Binding-site contacts:
Ligand atom C15 contacts residue VAL730 of chain 1.A at 4.1 Å (hydrophobic).
Ligand atom C21 contacts residue LEU724 of chain 1.A at 3.7 Å (hydrophobic).
Ligand atom C26 contacts residue LEU724 of chain 1.A at 4.3 Å (hydrophobic).
Ligand atom C3 contacts residue PHE754 of chain 1.A at 4.0 Å (hydrophobic).
Ligand atom C1 contacts residue PHE754 of chain 1.A at 4.1 Å (hydrophobic).
Ligand atom C5 contacts residue GLU734 of chain 1.A at 4.5 Å.
Ligand atom C7 contacts residue VAL730 of chain 1.A at 4.3 Å (hydrophobic).
Ligand atom C4 contacts residue GLU734 of chain 1.A at 4.3 Å.
Ligand atom C25 contacts residue LEU724 of chain 1.A at 4.5 Å (hydrophobic).
Ligand atom C14 contacts residue ILE731 of chain 1.A at 4.2 Å (hydrophobic).
Ligand atom C3 contacts residue GLU734 of chain 1.A at 4.5 Å.
Ligand atom C23 contacts residue ALA727 of chain 1.A at 4.0 Å (hydrophobic).
Ligand atom C6 contacts residue GLU734 of chain 1.A at 4.2 Å.
Ligand atom C1 contacts residue ILE757 of chain 1.A at 3.7 Å (hydrophobic).
Ligand atom C27 contacts residue GLY723 of chain 1.A at 4.1 Å.
Ligand atom C25 contacts residue GLY723 of chain 1.A at 4.2 Å.
Ligand atom C16 contacts residue ALA727 of chain 1.A at 4.0 Å (hydrophobic).
Ligand atom C26 contacts residue ALA720 of chain 1.A at 3.7 Å (hydrophobic).
Ligand atom C2 contacts residue PHE754 of chain 1.A at 4.5 Å (hydrophobic).
Ligand atom C2 contacts residue ILE757 of chain 1.A at 4.3 Å (hydrophobic).

The protein below binds the small molecule below.
Small molecule (SMILES): CC(C)CCC[C@@H](C)[C@H]1CC[C@H]2[C@@H]3CC=C4C[C@@H](O)CC[C@]4(C)[C@H]3CC[C@]12C

Sequence of chain 1.A:
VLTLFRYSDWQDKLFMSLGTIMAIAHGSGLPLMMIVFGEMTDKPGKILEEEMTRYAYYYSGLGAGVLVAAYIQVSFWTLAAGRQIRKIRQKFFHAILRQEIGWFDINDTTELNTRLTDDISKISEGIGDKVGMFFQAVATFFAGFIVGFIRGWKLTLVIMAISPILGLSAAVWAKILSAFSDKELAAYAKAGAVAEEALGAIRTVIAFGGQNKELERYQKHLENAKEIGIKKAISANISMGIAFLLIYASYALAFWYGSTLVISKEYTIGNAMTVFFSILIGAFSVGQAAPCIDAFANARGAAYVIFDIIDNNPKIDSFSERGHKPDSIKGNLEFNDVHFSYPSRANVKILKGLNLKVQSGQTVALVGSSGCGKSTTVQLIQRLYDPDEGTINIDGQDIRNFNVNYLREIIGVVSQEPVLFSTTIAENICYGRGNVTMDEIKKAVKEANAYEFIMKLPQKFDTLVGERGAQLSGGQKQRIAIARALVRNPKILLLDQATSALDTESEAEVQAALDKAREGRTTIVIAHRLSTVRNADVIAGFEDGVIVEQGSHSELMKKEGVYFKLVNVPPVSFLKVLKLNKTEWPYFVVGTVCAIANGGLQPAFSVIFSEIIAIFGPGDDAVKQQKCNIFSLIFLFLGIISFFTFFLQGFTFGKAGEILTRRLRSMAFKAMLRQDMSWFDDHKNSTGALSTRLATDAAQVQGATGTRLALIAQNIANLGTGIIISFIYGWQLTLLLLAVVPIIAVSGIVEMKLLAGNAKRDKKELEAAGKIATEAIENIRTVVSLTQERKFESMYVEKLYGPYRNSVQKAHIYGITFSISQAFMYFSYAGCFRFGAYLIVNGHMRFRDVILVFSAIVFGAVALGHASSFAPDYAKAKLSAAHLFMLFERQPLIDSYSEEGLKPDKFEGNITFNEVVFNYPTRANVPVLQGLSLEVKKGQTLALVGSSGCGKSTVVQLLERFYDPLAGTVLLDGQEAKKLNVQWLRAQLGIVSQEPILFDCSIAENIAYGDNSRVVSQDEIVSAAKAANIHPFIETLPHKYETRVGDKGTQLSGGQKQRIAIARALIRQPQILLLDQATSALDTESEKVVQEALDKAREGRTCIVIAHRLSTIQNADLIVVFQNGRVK